A small-molecule ligand and the protein it binds are described below.
Small molecule (SMILES): O=C([O-])C(=O)[O-]

Sequence of chain 1.D:
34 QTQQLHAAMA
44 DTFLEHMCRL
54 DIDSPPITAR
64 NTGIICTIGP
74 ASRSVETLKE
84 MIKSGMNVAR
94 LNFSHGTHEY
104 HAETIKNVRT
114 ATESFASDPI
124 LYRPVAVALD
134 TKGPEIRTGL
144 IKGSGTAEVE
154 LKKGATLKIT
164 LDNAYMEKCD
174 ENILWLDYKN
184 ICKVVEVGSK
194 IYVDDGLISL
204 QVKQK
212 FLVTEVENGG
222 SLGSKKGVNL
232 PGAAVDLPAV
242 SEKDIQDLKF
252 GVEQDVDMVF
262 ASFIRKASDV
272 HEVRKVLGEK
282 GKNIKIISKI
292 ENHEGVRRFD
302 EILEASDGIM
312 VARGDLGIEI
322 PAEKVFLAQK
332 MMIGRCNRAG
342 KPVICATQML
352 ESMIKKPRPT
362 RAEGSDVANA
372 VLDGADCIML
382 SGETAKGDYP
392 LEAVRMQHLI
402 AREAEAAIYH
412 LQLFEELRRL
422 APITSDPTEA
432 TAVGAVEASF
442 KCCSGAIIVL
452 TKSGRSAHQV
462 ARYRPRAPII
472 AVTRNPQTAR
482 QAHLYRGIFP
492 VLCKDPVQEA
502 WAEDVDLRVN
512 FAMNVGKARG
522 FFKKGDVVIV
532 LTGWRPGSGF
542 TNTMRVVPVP

Binding-site contacts:
Ligand atom O3 contacts residue ASP316 of chain 1.D at 2.8 Å (salt-bridge).
Ligand atom C2 contacts residue ALA313 of chain 1.D at 3.6 Å (hydrophobic).
Ligand atom O3 contacts residue GLY315 of chain 1.D at 3.5 Å.
Ligand atom O1 contacts residue GLY315 of chain 1.D at 2.9 Å (h-bond).
Ligand atom C1 contacts residue ASP316 of chain 1.D at 3.7 Å.
Ligand atom O2 contacts residue ARG93 of chain 1.D at 3.9 Å.
Ligand atom C1 contacts residue ARG314 of chain 1.D at 4.4 Å.
Ligand atom O2 contacts residue MET380 of chain 1.D at 4.2 Å.
Ligand atom O1 contacts residue ALA313 of chain 1.D at 3.2 Å.
Ligand atom O1 contacts residue THR348 of chain 1.D at 2.5 Å (h-bond).
Ligand atom C1 contacts residue MG1 of chain 1.T at 2.9 Å.
Ligand atom C1 contacts residue GLU292 of chain 1.D at 4.0 Å.
Ligand atom O4 contacts residue LYS290 of chain 1.D at 2.6 Å (salt-bridge).
Ligand atom C1 contacts residue ALA313 of chain 1.D at 3.5 Å (hydrophobic).
Ligand atom O3 contacts residue GLU292 of chain 1.D at 3.5 Å (salt-bridge).
Ligand atom O1 contacts residue ASP316 of chain 1.D at 3.9 Å.
Ligand atom O1 contacts residue MG1 of chain 1.T at 4.1 Å.
Ligand atom O2 contacts residue LYS290 of chain 1.D at 3.6 Å (salt-bridge).
Ligand atom O4 contacts residue ASP316 of chain 1.D at 4.1 Å.
Ligand atom O3 contacts residue MG1 of chain 1.T at 2.3 Å.
Ligand atom C1 contacts residue THR348 of chain 1.D at 3.5 Å.
Ligand atom O2 contacts residue THR348 of chain 1.D at 3.6 Å (h-bond).
Ligand atom C2 contacts residue LYS290 of chain 1.D at 3.5 Å.
Ligand atom O2 contacts residue MET311 of chain 1.D at 4.0 Å.
Ligand atom C2 contacts residue MG1 of chain 1.T at 2.8 Å.
Ligand atom C2 contacts residue GLU292 of chain 1.D at 4.0 Å.
Ligand atom O2 contacts residue ALA313 of chain 1.D at 4.0 Å.
Ligand atom O1 contacts residue ARG314 of chain 1.D at 3.5 Å (salt-bridge).
Ligand atom O2 contacts residue MG1 of chain 1.T at 4.0 Å.
Ligand atom C2 contacts residue THR348 of chain 1.D at 4.0 Å.
Ligand atom O4 contacts residue ALA313 of chain 1.D at 4.1 Å.
Ligand atom O3 contacts residue ALA313 of chain 1.D at 3.9 Å.
Ligand atom C1 contacts residue GLY315 of chain 1.D at 3.7 Å.
Ligand atom O4 contacts residue GLU292 of chain 1.D at 3.3 Å (salt-bridge).
Ligand atom O4 contacts residue MG1 of chain 1.T at 2.0 Å.